Binding-site contacts:
Ligand atom C10 contacts residue S6E1 of chain 2.D at 0.1 Å.
Ligand atom CL1 contacts residue MET125 of chain 2.A at 3.7 Å.
Ligand atom CL7 contacts residue PHE170 of chain 2.A at 3.1 Å.
Ligand atom C04 contacts residue S6E1 of chain 2.D at 0.5 Å.
Ligand atom C11 contacts residue S6E1 of chain 2.D at 0.1 Å.
Ligand atom CL4 contacts residue S6E1 of chain 2.D at 0.0 Å.
Ligand atom C04 contacts residue PHE170 of chain 2.A at 3.8 Å (hydrophobic).
Ligand atom C12 contacts residue S6E1 of chain 2.D at 0.0 Å.
Ligand atom C02 contacts residue S6E1 of chain 2.D at 0.2 Å.
Ligand atom C05 contacts residue S6E1 of chain 2.D at 0.5 Å.
Ligand atom CL3 contacts residue SER129 of chain 2.A at 3.3 Å.
Ligand atom CL8 contacts residue SER129 of chain 2.A at 2.8 Å.
Ligand atom CL1 contacts residue TRP181 of chain 2.A at 4.0 Å.
Ligand atom C01 contacts residue S6E1 of chain 2.D at 0.6 Å.
Ligand atom CL2 contacts residue S6E1 of chain 2.D at 1.4 Å.
Ligand atom CL7 contacts residue S6E1 of chain 2.D at 0.1 Å.
Ligand atom C08 contacts residue SER129 of chain 2.A at 3.9 Å.
Ligand atom CL2 contacts residue TYR188 of chain 2.A at 3.6 Å.
Ligand atom C03 contacts residue S6E1 of chain 2.D at 0.2 Å.
Ligand atom C03 contacts residue MET125 of chain 2.A at 3.9 Å (hydrophobic).
Ligand atom CL1 contacts residue S6E1 of chain 2.D at 0.1 Å.
Ligand atom C10 contacts residue GLN167 of chain 2.A at 3.5 Å.
Ligand atom CL8 contacts residue MET125 of chain 2.A at 3.0 Å.
Ligand atom C08 contacts residue S6E1 of chain 2.D at 0.0 Å.
Ligand atom CL8 contacts residue MET128 of chain 2.A at 3.9 Å.
Ligand atom CL6 contacts residue GLN167 of chain 2.A at 2.5 Å.
Ligand atom CL4 contacts residue EST1 of chain 2.B at 4.0 Å.
Ligand atom CL1 contacts residue TYR188 of chain 2.A at 3.7 Å.
Ligand atom CL2 contacts residue MET128 of chain 2.A at 3.9 Å.
Ligand atom CL2 contacts residue MET125 of chain 2.A at 3.7 Å.
Ligand atom CL5 contacts residue GLN167 of chain 2.A at 3.6 Å.
Ligand atom CL6 contacts residue S6E1 of chain 2.D at 0.1 Å.
Ligand atom CL5 contacts residue EST1 of chain 2.B at 3.9 Å.
Ligand atom CL8 contacts residue S6E1 of chain 2.D at 0.1 Å.
Ligand atom CL5 contacts residue S6E1 of chain 2.D at 0.2 Å.
Ligand atom CL3 contacts residue EST1 of chain 2.B at 3.6 Å.
Ligand atom C09 contacts residue S6E1 of chain 2.D at 0.1 Å.
Ligand atom C02 contacts residue LEU91 of chain 2.A at 3.8 Å (hydrophobic).
Ligand atom CL4 contacts residue LEU91 of chain 2.A at 3.7 Å.
Ligand atom CL3 contacts residue S6E1 of chain 2.D at 0.0 Å.

Sequence of chain 2.A:
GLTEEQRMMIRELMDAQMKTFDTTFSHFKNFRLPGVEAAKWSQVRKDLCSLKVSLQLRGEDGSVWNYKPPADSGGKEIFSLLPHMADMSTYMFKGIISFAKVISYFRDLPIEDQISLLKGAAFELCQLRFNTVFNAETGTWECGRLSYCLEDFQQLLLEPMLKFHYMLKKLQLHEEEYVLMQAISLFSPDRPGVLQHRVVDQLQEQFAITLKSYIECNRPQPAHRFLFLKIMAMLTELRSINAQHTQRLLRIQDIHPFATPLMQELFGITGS

The protein below binds the small molecule below.
Small molecule (SMILES): ClC1=C(Cl)[C@]2(Cl)[C@@H]3[C@@H](Cl)[C@@H](Cl)C[C@@H]3[C@@]1(Cl)C2(Cl)Cl